Binding-site contacts:
Ligand atom NZ contacts residue ASP156 of chain 1.A at 2.8 Å (salt-bridge).
Ligand atom O contacts residue TYR84 of chain 1.A at 3.3 Å (h-bond).
Ligand atom OXT contacts residue TYR84 of chain 1.A at 2.7 Å (h-bond).
Ligand atom CE contacts residue ASP9 of chain 1.A at 3.4 Å.
Ligand atom NZ contacts residue SER97 of chain 1.A at 2.6 Å (h-bond).
Ligand atom N contacts residue TYR171 of chain 1.A at 2.8 Å (h-bond).
Ligand atom C contacts residue LYS146 of chain 1.A at 3.5 Å.
Ligand atom CD1 contacts residue SER77 of chain 1.A at 3.5 Å.
Ligand atom OXT contacts residue THR143 of chain 1.A at 2.7 Å (h-bond).
Ligand atom CE contacts residue SER97 of chain 1.A at 3.2 Å.
Ligand atom CD contacts residue ASN70 of chain 1.A at 3.5 Å.
Ligand atom N contacts residue ASN70 of chain 1.A at 2.9 Å (h-bond).
Ligand atom N contacts residue SER77 of chain 1.A at 3.0 Å (h-bond).
Ligand atom N contacts residue TYR7 of chain 1.A at 3.2 Å (h-bond).
Ligand atom O contacts residue TRP147 of chain 1.A at 2.8 Å (h-bond).
Ligand atom O contacts residue ASN70 of chain 1.A at 2.9 Å (h-bond).
Ligand atom CG contacts residue VAL152 of chain 1.A at 3.5 Å (hydrophobic).
Ligand atom CA contacts residue ASN63 of chain 1.A at 3.5 Å.
Ligand atom NZ contacts residue ASP9 of chain 1.A at 2.9 Å (salt-bridge).
Ligand atom CA contacts residue TYR171 of chain 1.A at 3.5 Å (hydrophobic).
Ligand atom CA contacts residue TYR7 of chain 1.A at 3.3 Å (hydrophobic).
Ligand atom CD1 contacts residue ASN80 of chain 1.A at 3.4 Å.
Ligand atom O contacts residue ILE66 of chain 1.A at 3.5 Å.
Ligand atom N contacts residue TYR7 of chain 1.A at 2.8 Å (h-bond).
Ligand atom CD contacts residue ASN63 of chain 1.A at 3.4 Å.
Ligand atom CG contacts residue ASN70 of chain 1.A at 3.3 Å.
Ligand atom NZ contacts residue ASP74 of chain 1.A at 3.0 Å (salt-bridge).
Ligand atom CB contacts residue TYR99 of chain 1.A at 3.4 Å (hydrophobic).
Ligand atom O contacts residue ASN80 of chain 1.A at 2.9 Å (h-bond).
Ligand atom NE2 contacts residue GLN155 of chain 1.A at 2.9 Å (h-bond).
Ligand atom N contacts residue ASN63 of chain 1.A at 3.0 Å (h-bond).
Ligand atom CD contacts residue ASP9 of chain 1.A at 3.4 Å.
Ligand atom O contacts residue ILE66 of chain 1.A at 3.5 Å.
Ligand atom NZ contacts residue NA1 of chain 1.F at 3.2 Å (h-bond).
Ligand atom O contacts residue LYS146 of chain 1.A at 2.8 Å (salt-bridge).
Ligand atom N contacts residue TYR99 of chain 1.A at 2.9 Å (h-bond).
Ligand atom CE contacts residue ASP156 of chain 1.A at 3.5 Å.
Ligand atom C contacts residue TYR7 of chain 1.A at 3.1 Å (hydrophobic).
Ligand atom O contacts residue TYR159 of chain 1.A at 2.6 Å (h-bond).
Ligand atom C contacts residue TYR84 of chain 1.A at 3.4 Å (hydrophobic).

Sequence of chain 1.A:
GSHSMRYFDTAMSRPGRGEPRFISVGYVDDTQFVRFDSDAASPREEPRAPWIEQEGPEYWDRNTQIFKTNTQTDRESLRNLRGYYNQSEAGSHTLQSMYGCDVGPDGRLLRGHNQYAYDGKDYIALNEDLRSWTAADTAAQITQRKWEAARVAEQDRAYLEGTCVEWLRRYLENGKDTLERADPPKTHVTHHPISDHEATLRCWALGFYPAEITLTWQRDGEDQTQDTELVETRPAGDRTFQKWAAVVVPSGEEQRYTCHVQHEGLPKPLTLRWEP

This protein binds this small molecule.
Small molecule (SMILES): CC(C)C[C@H](NC(=O)[C@H](CC(C)C)NC(=O)[C@H](CCC(N)=O)NC(=O)[C@H](CCCCN)NC(=O)[C@H](Cc1ccccc1)NC(=O)[C@H](CCCCN)NC(=O)[C@H](C)NC(=O)[C@@H](N)CCCN=C(N)N)C(=O)O